Sequence of chain 31.A:
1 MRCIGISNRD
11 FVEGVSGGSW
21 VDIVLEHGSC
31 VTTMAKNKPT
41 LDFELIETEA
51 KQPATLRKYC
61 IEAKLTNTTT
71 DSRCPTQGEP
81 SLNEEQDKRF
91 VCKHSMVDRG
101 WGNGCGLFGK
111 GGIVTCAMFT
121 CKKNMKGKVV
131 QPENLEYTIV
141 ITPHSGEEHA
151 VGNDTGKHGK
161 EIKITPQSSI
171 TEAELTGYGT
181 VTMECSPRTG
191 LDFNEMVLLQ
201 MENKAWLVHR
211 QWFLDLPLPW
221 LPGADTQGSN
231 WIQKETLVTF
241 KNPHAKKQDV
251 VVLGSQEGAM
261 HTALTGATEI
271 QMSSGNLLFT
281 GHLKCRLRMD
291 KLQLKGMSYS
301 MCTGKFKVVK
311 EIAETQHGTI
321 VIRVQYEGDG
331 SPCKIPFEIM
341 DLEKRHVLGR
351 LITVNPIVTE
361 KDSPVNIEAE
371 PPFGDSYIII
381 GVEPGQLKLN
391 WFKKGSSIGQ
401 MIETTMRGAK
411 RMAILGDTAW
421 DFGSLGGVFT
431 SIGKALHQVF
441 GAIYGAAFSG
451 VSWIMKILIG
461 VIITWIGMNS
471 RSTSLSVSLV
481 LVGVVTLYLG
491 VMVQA

Sequence of chain 36.A:
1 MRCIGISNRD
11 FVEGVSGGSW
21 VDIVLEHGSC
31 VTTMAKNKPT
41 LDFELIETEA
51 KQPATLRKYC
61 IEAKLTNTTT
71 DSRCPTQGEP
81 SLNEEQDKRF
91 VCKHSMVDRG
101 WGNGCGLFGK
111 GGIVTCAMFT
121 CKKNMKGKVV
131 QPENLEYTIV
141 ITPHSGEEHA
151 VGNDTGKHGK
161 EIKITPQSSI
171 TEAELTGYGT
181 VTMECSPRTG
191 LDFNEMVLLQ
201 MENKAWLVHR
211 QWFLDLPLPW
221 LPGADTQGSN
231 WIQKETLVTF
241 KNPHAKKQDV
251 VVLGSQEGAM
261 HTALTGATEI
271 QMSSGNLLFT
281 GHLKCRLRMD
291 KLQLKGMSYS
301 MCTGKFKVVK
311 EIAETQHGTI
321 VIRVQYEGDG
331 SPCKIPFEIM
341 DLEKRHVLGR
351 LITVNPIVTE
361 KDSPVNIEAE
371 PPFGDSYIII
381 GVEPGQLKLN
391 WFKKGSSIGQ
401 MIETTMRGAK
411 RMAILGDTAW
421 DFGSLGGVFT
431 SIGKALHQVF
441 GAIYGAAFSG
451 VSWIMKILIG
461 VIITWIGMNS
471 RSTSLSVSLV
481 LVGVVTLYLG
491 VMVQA

Binding-site contacts:
Ligand atom C8 contacts residue ASN153 of chain 36.A at 4.5 Å.
Ligand atom C4 contacts residue HIS149 of chain 36.A at 3.7 Å.
Ligand atom O5 contacts residue HIS149 of chain 36.A at 3.6 Å (h-bond).
Ligand atom C5 contacts residue ASN153 of chain 36.A at 3.6 Å.
Ligand atom C3 contacts residue HIS149 of chain 36.A at 4.3 Å.
Ligand atom O6 contacts residue HIS158 of chain 36.A at 3.5 Å.
Ligand atom C1 contacts residue HIS158 of chain 36.A at 4.2 Å.
Ligand atom C1 contacts residue THR155 of chain 36.A at 3.9 Å.
Ligand atom O6 contacts residue HIS149 of chain 36.A at 3.5 Å.
Ligand atom C8 contacts residue GLY102 of chain 31.A at 3.5 Å.
Ligand atom O7 contacts residue HIS149 of chain 36.A at 3.3 Å.
Ligand atom O5 contacts residue ASN153 of chain 36.A at 2.3 Å (h-bond).
Ligand atom O5 contacts residue HIS158 of chain 36.A at 3.2 Å.
Ligand atom C6 contacts residue GLY156 of chain 36.A at 3.8 Å.
Ligand atom O5 contacts residue GLY156 of chain 36.A at 4.1 Å.
Ligand atom N2 contacts residue ASN153 of chain 36.A at 3.1 Å (h-bond).
Ligand atom C2 contacts residue HIS149 of chain 36.A at 3.4 Å.
Ligand atom C5 contacts residue HIS158 of chain 36.A at 4.0 Å.
Ligand atom N2 contacts residue HIS149 of chain 36.A at 4.2 Å.
Ligand atom C4 contacts residue ASN153 of chain 36.A at 4.2 Å.
Ligand atom C2 contacts residue ASN153 of chain 36.A at 2.5 Å.
Ligand atom C6 contacts residue HIS158 of chain 36.A at 3.6 Å.
Ligand atom C5 contacts residue HIS149 of chain 36.A at 4.2 Å.
Ligand atom C3 contacts residue ASN153 of chain 36.A at 3.9 Å.
Ligand atom C7 contacts residue HIS149 of chain 36.A at 4.3 Å.
Ligand atom C1 contacts residue HIS149 of chain 36.A at 3.6 Å.
Ligand atom C7 contacts residue ASN153 of chain 36.A at 4.1 Å.
Ligand atom O3 contacts residue HIS149 of chain 36.A at 4.2 Å.
Ligand atom C1 contacts residue ASN153 of chain 36.A at 1.4 Å.
Ligand atom C5 contacts residue GLY156 of chain 36.A at 4.1 Å.
Ligand atom O5 contacts residue THR155 of chain 36.A at 3.9 Å.

A protein and the small-molecule ligand that binds it are described below.
Small molecule (SMILES): CC(=O)N[C@H]1[C@H](O[C@H]2[C@H](O)[C@@H](NC(C)=O)CO[C@@H]2CO)O[C@H](CO)[C@@H](O)[C@@H]1O